Binding-site contacts:
Ligand atom C19 contacts residue VAL203 of chain 1.A at 3.4 Å (hydrophobic).
Ligand atom C2 contacts residue GLU83 of chain 1.A at 3.4 Å.
Ligand atom N1 contacts residue GLU83 of chain 1.A at 3.5 Å (salt-bridge).
Ligand atom C19 contacts residue TRP205 of chain 1.A at 3.4 Å (hydrophobic).
Ligand atom CL1 contacts residue TRP205 of chain 1.A at 3.8 Å.
Ligand atom C24 contacts residue CYS209 of chain 1.A at 3.8 Å (hydrophobic).
Ligand atom C17 contacts residue SER204 of chain 1.A at 3.8 Å.
Ligand atom C21 contacts residue GLY216 of chain 1.A at 3.7 Å.
Ligand atom C24 contacts residue GLY208 of chain 1.A at 3.4 Å.
Ligand atom C8 contacts residue GLY206 of chain 1.A at 3.6 Å.
Ligand atom O3 contacts residue GLY206 of chain 1.A at 3.3 Å (h-bond).
Ligand atom C17 contacts residue SER185 of chain 1.A at 3.3 Å.
Ligand atom C18 contacts residue TRP205 of chain 1.A at 3.6 Å (hydrophobic).
Ligand atom C22 contacts residue ALA180 of chain 1.A at 3.6 Å (hydrophobic).
Ligand atom C11 contacts residue TRP205 of chain 1.A at 3.8 Å (hydrophobic).
Ligand atom C12 contacts residue GLY206 of chain 1.A at 3.4 Å.
Ligand atom O3 contacts residue TRP205 of chain 1.A at 3.6 Å.
Ligand atom O1 contacts residue GLN182 of chain 1.A at 3.0 Å.
Ligand atom C16 contacts residue SER185 of chain 1.A at 3.6 Å.
Ligand atom CL1 contacts residue TYR218 of chain 1.A at 3.5 Å.
Ligand atom C22 contacts residue GLY208 of chain 1.A at 3.5 Å.
Ligand atom CL1 contacts residue ILE217 of chain 1.A at 3.5 Å.
Ligand atom CL1 contacts residue GLY216 of chain 1.A at 3.5 Å.
Ligand atom C14 contacts residue GLY206 of chain 1.A at 3.1 Å.
Ligand atom C21 contacts residue TRP205 of chain 1.A at 3.7 Å (hydrophobic).
Ligand atom C21 contacts residue ASP179 of chain 1.A at 3.6 Å.
Ligand atom C1 contacts residue PHE162 of chain 1.A at 3.7 Å (hydrophobic).
Ligand atom C20 contacts residue TRP205 of chain 1.A at 3.3 Å (hydrophobic).
Ligand atom C23 contacts residue GLY206 of chain 1.A at 3.8 Å.
Ligand atom C5 contacts residue TRP205 of chain 1.A at 3.7 Å (hydrophobic).
Ligand atom N2 contacts residue GLY206 of chain 1.A at 3.0 Å (h-bond).
Ligand atom C7 contacts residue TRP205 of chain 1.A at 3.6 Å (hydrophobic).
Ligand atom C10 contacts residue PHE162 of chain 1.A at 3.7 Å (hydrophobic).
Ligand atom O2 contacts residue CYS209 of chain 1.A at 3.3 Å (h-bond).
Ligand atom C5 contacts residue TYR85 of chain 1.A at 3.4 Å (hydrophobic).
Ligand atom C6 contacts residue TRP205 of chain 1.A at 3.7 Å (hydrophobic).
Ligand atom C4 contacts residue THR84 of chain 1.A at 3.5 Å.
Ligand atom C25 contacts residue GLY206 of chain 1.A at 2.9 Å.
Ligand atom C17 contacts residue TRP205 of chain 1.A at 3.7 Å (hydrophobic).
Ligand atom C4 contacts residue TRP205 of chain 1.A at 3.7 Å (hydrophobic).

Sequence of chain 1.A:
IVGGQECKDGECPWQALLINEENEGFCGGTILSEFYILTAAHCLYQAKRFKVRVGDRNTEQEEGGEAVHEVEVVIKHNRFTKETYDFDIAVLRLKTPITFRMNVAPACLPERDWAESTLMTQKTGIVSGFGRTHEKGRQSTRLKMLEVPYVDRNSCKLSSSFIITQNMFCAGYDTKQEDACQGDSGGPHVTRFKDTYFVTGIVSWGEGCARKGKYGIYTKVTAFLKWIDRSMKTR

A protein and the small-molecule ligand that binds it are described below.
Small molecule (SMILES): CN(C)[C@H]1CCc2cc(N3CC[C@H](NS(=O)(=O)c4ccc5cc(Cl)ccc5c4)C3=O)ccc21